A small-molecule ligand and the protein it binds are described below.
Small molecule (SMILES): OC[C@@H]1O[C@H](O)[C@@H](O)[C@H](O)[C@@H]1O

Binding-site contacts:
Ligand atom O3 contacts residue ALA254 of chain 1.A at 3.7 Å.
Ligand atom O2 contacts residue GLY40 of chain 1.A at 3.5 Å.
Ligand atom C6 contacts residue ASP118 of chain 1.A at 3.2 Å.
Ligand atom O2 contacts residue VAL41 of chain 1.A at 4.4 Å.
Ligand atom O4 contacts residue ASP256 of chain 1.A at 2.8 Å (salt-bridge).
Ligand atom O2 contacts residue GLY39 of chain 1.A at 4.1 Å.
Ligand atom O5 contacts residue ASP118 of chain 1.A at 3.8 Å.
Ligand atom O3 contacts residue ARG221 of chain 1.A at 3.9 Å.
Ligand atom O5 contacts residue VAL41 of chain 1.A at 4.3 Å.
Ligand atom O3 contacts residue ASP256 of chain 1.A at 4.1 Å.
Ligand atom O6 contacts residue SER34 of chain 1.A at 4.0 Å.
Ligand atom C5 contacts residue GLC1 of chain 1.I at 4.2 Å.
Ligand atom C6 contacts residue ASP256 of chain 1.A at 3.4 Å.
Ligand atom O2 contacts residue GLC1 of chain 1.I at 4.4 Å.
Ligand atom O6 contacts residue ASP256 of chain 1.A at 3.7 Å.
Ligand atom O5 contacts residue GLC1 of chain 1.I at 2.9 Å.
Ligand atom O6 contacts residue ASP118 of chain 1.A at 2.5 Å (salt-bridge).
Ligand atom C5 contacts residue ASP118 of chain 1.A at 3.9 Å.
Ligand atom C5 contacts residue VAL41 of chain 1.A at 4.2 Å (hydrophobic).
Ligand atom C1 contacts residue VAL41 of chain 1.A at 4.1 Å (hydrophobic).
Ligand atom C2 contacts residue GLC1 of chain 1.I at 3.9 Å.
Ligand atom O1 contacts residue GLC1 of chain 1.I at 1.6 Å.
Ligand atom O6 contacts residue GLN120 of chain 1.A at 3.1 Å (h-bond).
Ligand atom C6 contacts residue GLN120 of chain 1.A at 3.5 Å.
Ligand atom C1 contacts residue GLC1 of chain 1.I at 2.6 Å.
Ligand atom C3 contacts residue ASP256 of chain 1.A at 4.4 Å.
Ligand atom O4 contacts residue ARG221 of chain 1.A at 3.5 Å (salt-bridge).
Ligand atom C4 contacts residue ASP256 of chain 1.A at 3.1 Å.
Ligand atom C5 contacts residue ASP256 of chain 1.A at 3.7 Å.

Sequence of chain 1.A:
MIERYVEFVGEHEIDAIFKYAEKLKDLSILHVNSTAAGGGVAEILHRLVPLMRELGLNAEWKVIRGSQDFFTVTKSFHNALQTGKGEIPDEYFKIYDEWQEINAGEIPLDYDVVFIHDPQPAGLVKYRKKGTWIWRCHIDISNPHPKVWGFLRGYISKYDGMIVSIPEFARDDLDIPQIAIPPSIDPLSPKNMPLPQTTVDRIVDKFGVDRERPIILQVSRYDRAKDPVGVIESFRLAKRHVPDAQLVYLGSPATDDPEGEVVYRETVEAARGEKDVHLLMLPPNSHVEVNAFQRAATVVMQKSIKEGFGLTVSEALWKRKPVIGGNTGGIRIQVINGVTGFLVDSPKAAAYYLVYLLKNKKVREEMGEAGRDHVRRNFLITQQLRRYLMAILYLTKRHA